This protein binds this small molecule.
Small molecule (SMILES): CC(=O)N[C@@H]1[C@@H](O)[C@H](O)[C@@H](CO)O[C@H]1O

Sequence of chain 1.A:
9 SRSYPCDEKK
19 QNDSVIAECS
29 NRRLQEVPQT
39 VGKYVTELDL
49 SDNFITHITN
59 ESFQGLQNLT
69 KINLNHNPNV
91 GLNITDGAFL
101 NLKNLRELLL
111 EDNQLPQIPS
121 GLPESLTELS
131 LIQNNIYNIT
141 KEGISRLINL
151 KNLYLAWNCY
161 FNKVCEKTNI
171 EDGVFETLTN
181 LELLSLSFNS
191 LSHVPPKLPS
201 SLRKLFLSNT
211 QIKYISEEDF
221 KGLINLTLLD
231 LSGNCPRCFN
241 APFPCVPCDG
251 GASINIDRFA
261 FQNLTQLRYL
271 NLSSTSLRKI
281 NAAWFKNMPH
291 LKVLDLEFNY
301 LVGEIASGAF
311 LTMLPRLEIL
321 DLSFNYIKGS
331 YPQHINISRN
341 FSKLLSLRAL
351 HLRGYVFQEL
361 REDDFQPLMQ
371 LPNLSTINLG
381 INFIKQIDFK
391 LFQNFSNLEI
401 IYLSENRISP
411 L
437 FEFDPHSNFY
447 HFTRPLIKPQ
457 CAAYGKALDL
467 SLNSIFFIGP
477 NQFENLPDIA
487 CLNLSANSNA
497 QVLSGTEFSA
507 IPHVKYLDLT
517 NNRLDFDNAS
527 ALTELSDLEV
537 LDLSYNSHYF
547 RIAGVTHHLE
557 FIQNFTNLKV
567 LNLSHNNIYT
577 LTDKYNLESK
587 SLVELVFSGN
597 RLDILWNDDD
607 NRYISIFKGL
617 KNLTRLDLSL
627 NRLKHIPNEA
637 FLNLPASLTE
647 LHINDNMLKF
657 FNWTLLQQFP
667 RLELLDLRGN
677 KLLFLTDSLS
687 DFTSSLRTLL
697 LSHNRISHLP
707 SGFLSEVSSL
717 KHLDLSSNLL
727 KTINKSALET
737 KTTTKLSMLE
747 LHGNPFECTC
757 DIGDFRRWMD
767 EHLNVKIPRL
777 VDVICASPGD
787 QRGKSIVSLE

Binding-site contacts:
Ligand atom O7 contacts residue THR562 of chain 1.A at 4.1 Å.
Ligand atom C7 contacts residue ASN618 of chain 1.A at 3.5 Å.
Ligand atom O7 contacts residue LYS586 of chain 1.A at 4.1 Å.
Ligand atom C4 contacts residue ASN618 of chain 1.A at 4.1 Å.
Ligand atom C2 contacts residue SER587 of chain 1.A at 4.2 Å.
Ligand atom O5 contacts residue ASN618 of chain 1.A at 2.4 Å (h-bond).
Ligand atom C1 contacts residue SER587 of chain 1.A at 4.2 Å.
Ligand atom C6 contacts residue VAL589 of chain 1.A at 4.0 Å (hydrophobic).
Ligand atom C8 contacts residue ASN618 of chain 1.A at 4.5 Å.
Ligand atom O7 contacts residue SER587 of chain 1.A at 3.8 Å.
Ligand atom C2 contacts residue ASN618 of chain 1.A at 2.2 Å.
Ligand atom O7 contacts residue ASN618 of chain 1.A at 4.1 Å.
Ligand atom C1 contacts residue ASN618 of chain 1.A at 1.4 Å.
Ligand atom C7 contacts residue SER587 of chain 1.A at 4.1 Å.
Ligand atom C5 contacts residue ASN618 of chain 1.A at 3.6 Å.
Ligand atom O5 contacts residue SER587 of chain 1.A at 4.3 Å.
Ligand atom C8 contacts residue LYS586 of chain 1.A at 3.4 Å.
Ligand atom C5 contacts residue VAL589 of chain 1.A at 4.5 Å (hydrophobic).
Ligand atom N2 contacts residue LYS586 of chain 1.A at 3.9 Å.
Ligand atom C3 contacts residue ASN618 of chain 1.A at 3.6 Å.
Ligand atom O5 contacts residue VAL589 of chain 1.A at 3.7 Å.
Ligand atom C7 contacts residue LYS586 of chain 1.A at 3.6 Å.
Ligand atom N2 contacts residue ASN618 of chain 1.A at 2.6 Å (h-bond).
Ligand atom O6 contacts residue VAL589 of chain 1.A at 3.4 Å.